Sequence of chain 1.D:
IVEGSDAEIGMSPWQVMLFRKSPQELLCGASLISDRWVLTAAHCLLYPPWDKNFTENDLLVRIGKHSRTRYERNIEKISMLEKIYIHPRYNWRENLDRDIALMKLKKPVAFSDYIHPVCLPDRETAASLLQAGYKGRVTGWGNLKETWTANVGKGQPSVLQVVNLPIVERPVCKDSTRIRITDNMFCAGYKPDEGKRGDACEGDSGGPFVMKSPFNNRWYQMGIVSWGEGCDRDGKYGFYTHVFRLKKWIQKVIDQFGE

Binding-site contacts:
Ligand atom O33 contacts residue CYS201 of chain 1.D at 3.9 Å.
Ligand atom C20 contacts residue SER205 of chain 1.D at 2.4 Å.
Ligand atom C1 contacts residue GLY228 of chain 1.D at 3.5 Å.
Ligand atom C22 contacts residue SER226 of chain 1.D at 3.6 Å.
Ligand atom C11 contacts residue TRP227 of chain 1.D at 3.9 Å (hydrophobic).
Ligand atom C12 contacts residue TRP227 of chain 1.D at 3.9 Å (hydrophobic).
Ligand atom C25 contacts residue TRP227 of chain 1.D at 3.8 Å (hydrophobic).
Ligand atom C28 contacts residue HIS43 of chain 1.D at 3.3 Å.
Ligand atom C22 contacts residue SER205 of chain 1.D at 2.7 Å.
Ligand atom C16 contacts residue HIS43 of chain 1.D at 3.5 Å.
Ligand atom O32 contacts residue SER205 of chain 1.D at 3.4 Å (h-bond).
Ligand atom C26 contacts residue TRP227 of chain 1.D at 3.5 Å (hydrophobic).
Ligand atom O35 contacts residue CYS201 of chain 1.D at 3.5 Å.
Ligand atom C19 contacts residue TYR47 of chain 1.D at 3.6 Å (hydrophobic).
Ligand atom C24 contacts residue TRP227 of chain 1.D at 3.9 Å (hydrophobic).
Ligand atom O33 contacts residue SER205 of chain 1.D at 2.1 Å (h-bond).
Ligand atom C26 contacts residue ALA200 of chain 1.D at 3.4 Å (hydrophobic).
Ligand atom O33 contacts residue GLY203 of chain 1.D at 2.6 Å (h-bond).
Ligand atom C24 contacts residue VAL225 of chain 1.D at 3.8 Å (hydrophobic).
Ligand atom O33 contacts residue ASP204 of chain 1.D at 3.3 Å (salt-bridge).
Ligand atom C17 contacts residue SER205 of chain 1.D at 3.1 Å.
Ligand atom C7 contacts residue TRP50 of chain 1.D at 3.6 Å (hydrophobic).
Ligand atom C27 contacts residue CYS201 of chain 1.D at 3.7 Å (hydrophobic).
Ligand atom C6 contacts residue TRP50 of chain 1.D at 3.8 Å (hydrophobic).
Ligand atom C16 contacts residue SER205 of chain 1.D at 3.6 Å.
Ligand atom C21 contacts residue GLY203 of chain 1.D at 3.8 Å.
Ligand atom C21 contacts residue SER205 of chain 1.D at 1.2 Å.
Ligand atom C6 contacts residue TYR47 of chain 1.D at 4.0 Å (hydrophobic).
Ligand atom O32 contacts residue HIS43 of chain 1.D at 2.9 Å (h-bond).
Ligand atom C25 contacts residue ALA200 of chain 1.D at 3.8 Å (hydrophobic).
Ligand atom C12 contacts residue SER226 of chain 1.D at 3.7 Å.
Ligand atom C27 contacts residue ALA200 of chain 1.D at 3.3 Å (hydrophobic).
Ligand atom C23 contacts residue SER205 of chain 1.D at 3.9 Å.
Ligand atom C17 contacts residue HIS43 of chain 1.D at 3.3 Å.
Ligand atom C15 contacts residue TRP50 of chain 1.D at 3.7 Å (hydrophobic).
Ligand atom C11 contacts residue GLY228 of chain 1.D at 3.9 Å.
Ligand atom O35 contacts residue GLU202 of chain 1.D at 3.6 Å (salt-bridge).
Ligand atom C27 contacts residue GLY230 of chain 1.D at 3.0 Å.
Ligand atom O33 contacts residue GLU202 of chain 1.D at 3.5 Å.
Ligand atom C26 contacts residue ASP199 of chain 1.D at 3.4 Å.

This small molecule binds to this protein.
Small molecule (SMILES): CC(=O)O[C@@H]1CC[C@@]2(C)[C@@H](CC=C3[C@@H]2CC[C@@]2(C)[C@H]([C@H](C=O)CC(=O)C=C(C)C)[C@@H](O)C[C@]32C)[C@]1(C)C(=O)O